Binding-site contacts:
Ligand atom C4 contacts residue TRP243 of chain 2.A at 3.5 Å (hydrophobic).
Ligand atom S1G contacts residue THR57 of chain 2.A at 3.5 Å.
Ligand atom O2B contacts residue SER53 of chain 2.A at 3.0 Å (h-bond).
Ligand atom S1G contacts residue PRO75 of chain 2.A at 3.2 Å.
Ligand atom C5 contacts residue TRP243 of chain 2.A at 3.5 Å (hydrophobic).
Ligand atom C8 contacts residue THR58 of chain 2.A at 3.7 Å.
Ligand atom PG contacts residue MG1 of chain 2.C at 2.9 Å.
Ligand atom C6 contacts residue TRP243 of chain 2.A at 3.4 Å (hydrophobic).
Ligand atom PG contacts residue THR57 of chain 2.A at 3.6 Å.
Ligand atom O3A contacts residue THR54 of chain 2.A at 3.6 Å.
Ligand atom PA contacts residue THR57 of chain 2.A at 3.5 Å.
Ligand atom O4' contacts residue LYS205 of chain 2.A at 3.3 Å (salt-bridge).
Ligand atom N1 contacts residue SER241 of chain 2.A at 3.6 Å.
Ligand atom C5' contacts residue SER53 of chain 2.A at 3.5 Å.
Ligand atom N3 contacts residue TRP243 of chain 2.A at 3.3 Å.
Ligand atom O1A contacts residue THR57 of chain 2.A at 3.1 Å.
Ligand atom N6 contacts residue ASN204 of chain 2.A at 3.5 Å (h-bond).
Ligand atom C2 contacts residue TRP243 of chain 2.A at 3.2 Å (hydrophobic).
Ligand atom O1A contacts residue GLY55 of chain 2.A at 3.1 Å.
Ligand atom S1G contacts residue MG1 of chain 2.C at 3.7 Å.
Ligand atom O3A contacts residue GLY55 of chain 2.A at 3.0 Å (h-bond).
Ligand atom O1B contacts residue GLY55 of chain 2.A at 3.2 Å (h-bond).
Ligand atom O3G contacts residue ASP80 of chain 2.A at 3.2 Å (salt-bridge).
Ligand atom O3B contacts residue THR57 of chain 2.A at 3.3 Å (h-bond).
Ligand atom O1A contacts residue THR58 of chain 2.A at 2.6 Å (h-bond).
Ligand atom S1G contacts residue ARG72 of chain 2.A at 3.1 Å (salt-bridge).
Ligand atom O2G contacts residue MG1 of chain 2.C at 2.3 Å.
Ligand atom N6 contacts residue TRP243 of chain 2.A at 3.4 Å.
Ligand atom N1 contacts residue LYS205 of chain 2.A at 3.6 Å.
Ligand atom O2G contacts residue ASP138 of chain 2.A at 3.2 Å (salt-bridge).
Ligand atom C4' contacts residue SER53 of chain 2.A at 3.7 Å.
Ligand atom O2G contacts residue THR57 of chain 2.A at 3.5 Å.
Ligand atom O1B contacts residue LYS56 of chain 2.A at 3.1 Å (salt-bridge).
Ligand atom N6 contacts residue SER241 of chain 2.A at 3.0 Å (h-bond).
Ligand atom O1B contacts residue THR54 of chain 2.A at 3.5 Å (h-bond).
Ligand atom O3B contacts residue MG1 of chain 2.C at 2.8 Å.
Ligand atom N1 contacts residue TRP243 of chain 2.A at 3.3 Å.
Ligand atom O2A contacts residue THR57 of chain 2.A at 2.9 Å.
Ligand atom O3A contacts residue SER53 of chain 2.A at 3.6 Å.
Ligand atom O2A contacts residue GLY74 of chain 2.A at 3.3 Å (h-bond).

A protein and the small-molecule ligand that binds it are described below.
Small molecule (SMILES): Nc1ncnc2c1ncn2[C@@H]1O[C@H](COP(=O)(O)OP(=O)(O)OP(O)(O)=S)[C@@H](O)[C@H]1O

Sequence of chain 2.A:
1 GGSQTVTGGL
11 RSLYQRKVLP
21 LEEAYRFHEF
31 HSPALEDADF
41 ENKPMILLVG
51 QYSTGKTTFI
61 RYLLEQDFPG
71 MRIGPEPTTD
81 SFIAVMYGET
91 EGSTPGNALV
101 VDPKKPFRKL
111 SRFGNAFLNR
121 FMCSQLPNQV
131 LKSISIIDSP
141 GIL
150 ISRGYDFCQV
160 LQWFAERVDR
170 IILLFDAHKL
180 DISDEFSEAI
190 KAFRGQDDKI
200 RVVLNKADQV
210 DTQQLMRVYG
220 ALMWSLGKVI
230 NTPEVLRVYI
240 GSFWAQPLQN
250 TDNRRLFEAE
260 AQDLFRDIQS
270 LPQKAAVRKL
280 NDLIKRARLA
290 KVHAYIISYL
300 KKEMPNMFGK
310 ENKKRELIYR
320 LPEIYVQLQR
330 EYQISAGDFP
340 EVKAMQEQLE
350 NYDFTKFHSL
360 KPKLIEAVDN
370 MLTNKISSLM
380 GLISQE